This small molecule binds to this protein.
Small molecule (SMILES): CC(=O)N[C@@H]1[C@@H](O)[C@H](O)[C@@H](CO)O[C@H]1O

Binding-site contacts:
Ligand atom N2 contacts residue ASN354 of chain 1.F at 3.0 Å (h-bond).
Ligand atom C8 contacts residue ASN354 of chain 1.F at 3.9 Å.
Ligand atom C3 contacts residue ASN354 of chain 1.F at 3.8 Å.
Ligand atom O4 contacts residue TRP409 of chain 1.F at 3.9 Å.
Ligand atom O3 contacts residue TRP409 of chain 1.F at 4.1 Å.
Ligand atom C3 contacts residue TRP409 of chain 1.F at 3.9 Å (hydrophobic).
Ligand atom O5 contacts residue ASN354 of chain 1.F at 2.3 Å (h-bond).
Ligand atom C5 contacts residue ASN354 of chain 1.F at 3.6 Å.
Ligand atom O7 contacts residue ASN354 of chain 1.F at 3.2 Å (h-bond).
Ligand atom C4 contacts residue TRP409 of chain 1.F at 4.5 Å (hydrophobic).
Ligand atom C2 contacts residue ASN354 of chain 1.F at 2.5 Å.
Ligand atom C8 contacts residue ASN406 of chain 1.F at 4.5 Å.
Ligand atom C4 contacts residue ASN354 of chain 1.F at 4.2 Å.
Ligand atom C7 contacts residue ASN354 of chain 1.F at 3.3 Å.
Ligand atom O7 contacts residue LYS350 of chain 1.F at 3.6 Å.
Ligand atom C1 contacts residue ASN354 of chain 1.F at 1.4 Å.
Ligand atom C7 contacts residue LYS350 of chain 1.F at 4.5 Å.

Sequence of chain 1.F:
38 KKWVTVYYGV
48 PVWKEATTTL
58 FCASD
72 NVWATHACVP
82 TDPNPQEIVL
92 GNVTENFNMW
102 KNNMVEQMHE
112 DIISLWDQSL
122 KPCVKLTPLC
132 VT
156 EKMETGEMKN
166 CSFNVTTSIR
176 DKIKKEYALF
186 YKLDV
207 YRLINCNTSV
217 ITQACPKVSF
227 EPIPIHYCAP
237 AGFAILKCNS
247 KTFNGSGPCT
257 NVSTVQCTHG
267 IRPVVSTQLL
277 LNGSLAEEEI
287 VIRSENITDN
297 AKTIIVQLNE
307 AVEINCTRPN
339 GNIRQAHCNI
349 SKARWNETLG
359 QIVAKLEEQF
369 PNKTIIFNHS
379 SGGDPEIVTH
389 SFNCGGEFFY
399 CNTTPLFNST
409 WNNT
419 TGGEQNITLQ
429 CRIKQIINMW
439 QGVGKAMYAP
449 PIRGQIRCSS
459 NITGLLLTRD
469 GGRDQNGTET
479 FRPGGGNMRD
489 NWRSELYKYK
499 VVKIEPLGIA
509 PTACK